Binding-site contacts:
Ligand atom C12 contacts residue PHE87 of chain 1.C at 3.8 Å (hydrophobic).
Ligand atom C3 contacts residue VAL116 of chain 1.C at 3.8 Å (hydrophobic).
Ligand atom C6 contacts residue CYS206 of chain 1.C at 3.9 Å (hydrophobic).
Ligand atom C13 contacts residue PHE87 of chain 1.C at 3.5 Å (hydrophobic).
Ligand atom C20 contacts residue ALA45 of chain 1.C at 4.0 Å (hydrophobic).
Ligand atom O2 contacts residue ARG90 of chain 1.C at 3.4 Å (salt-bridge).
Ligand atom C12 contacts residue ALA46 of chain 1.C at 3.5 Å (hydrophobic).
Ligand atom C19 contacts residue LEU210 of chain 1.C at 3.7 Å (hydrophobic).
Ligand atom C20 contacts residue LEU100 of chain 1.C at 3.3 Å (hydrophobic).
Ligand atom C19 contacts residue TRP79 of chain 1.C at 3.7 Å (hydrophobic).
Ligand atom C17 contacts residue LEU210 of chain 1.C at 4.0 Å (hydrophobic).
Ligand atom O1 contacts residue PHE87 of chain 1.C at 3.3 Å.
Ligand atom O2 contacts residue ALA101 of chain 1.C at 2.7 Å (h-bond).
Ligand atom O1 contacts residue ALA101 of chain 1.C at 3.7 Å.
Ligand atom C15 contacts residue ALA101 of chain 1.C at 3.8 Å (hydrophobic).
Ligand atom C15 contacts residue GLN49 of chain 1.C at 3.6 Å.
Ligand atom C18 contacts residue PHE87 of chain 1.C at 3.6 Å (hydrophobic).
Ligand atom O1 contacts residue GLN49 of chain 1.C at 3.4 Å.
Ligand atom C20 contacts residue ILE42 of chain 1.C at 3.9 Å (hydrophobic).
Ligand atom C20 contacts residue PHE87 of chain 1.C at 3.8 Å (hydrophobic).
Ligand atom C12 contacts residue LEU83 of chain 1.C at 3.7 Å (hydrophobic).
Ligand atom C15 contacts residue PHE87 of chain 1.C at 3.5 Å (hydrophobic).
Ligand atom C18 contacts residue CYS206 of chain 1.C at 3.7 Å (hydrophobic).
Ligand atom C11 contacts residue ALA46 of chain 1.C at 3.7 Å (hydrophobic).
Ligand atom C16 contacts residue ILE42 of chain 1.C at 3.8 Å (hydrophobic).
Ligand atom O2 contacts residue LEU100 of chain 1.C at 3.6 Å.
Ligand atom C17 contacts residue CYS206 of chain 1.C at 3.9 Å (hydrophobic).
Ligand atom O2 contacts residue ALA45 of chain 1.C at 3.6 Å.
Ligand atom C5 contacts residue CYS206 of chain 1.C at 3.8 Å (hydrophobic).
Ligand atom C10 contacts residue LEU83 of chain 1.C at 4.0 Å (hydrophobic).
Ligand atom C8 contacts residue ILE42 of chain 1.C at 3.9 Å (hydrophobic).
Ligand atom C17 contacts residue HIS209 of chain 1.C at 3.5 Å.
Ligand atom C10 contacts residue ALA46 of chain 1.C at 3.7 Å (hydrophobic).
Ligand atom C11 contacts residue PHE87 of chain 1.C at 3.9 Å (hydrophobic).
Ligand atom C3 contacts residue ILE42 of chain 1.C at 3.7 Å (hydrophobic).
Ligand atom C15 contacts residue ARG90 of chain 1.C at 3.3 Å.
Ligand atom C7 contacts residue CYS206 of chain 1.C at 3.8 Å (hydrophobic).
Ligand atom C2 contacts residue VAL116 of chain 1.C at 3.8 Å (hydrophobic).
Ligand atom C14 contacts residue PHE87 of chain 1.C at 3.8 Å (hydrophobic).
Ligand atom O1 contacts residue ARG90 of chain 1.C at 2.7 Å (salt-bridge).

The small molecule below binds the protein below.
Small molecule (SMILES): CC1=C(/C=C/C(C)=C\C=C\C(C)=C\C(=O)O)C(C)(C)CCC1

Sequence of chain 1.C:
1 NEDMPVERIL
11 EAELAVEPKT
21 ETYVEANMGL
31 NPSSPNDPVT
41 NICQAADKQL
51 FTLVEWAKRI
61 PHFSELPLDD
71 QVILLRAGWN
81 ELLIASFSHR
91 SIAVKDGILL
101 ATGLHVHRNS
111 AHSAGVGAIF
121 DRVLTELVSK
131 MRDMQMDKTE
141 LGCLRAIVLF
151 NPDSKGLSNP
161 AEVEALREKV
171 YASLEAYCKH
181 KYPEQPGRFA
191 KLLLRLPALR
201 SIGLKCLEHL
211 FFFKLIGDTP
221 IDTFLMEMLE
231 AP